A protein and the small-molecule ligand that binds it are described below.
Small molecule (SMILES): CC(=O)N[C@@H]1O[C@H](CO)[C@@H](O)[C@H](O)[C@H]1O

Binding-site contacts:
Ligand atom C6 contacts residue ASN462 of chain 1.A at 3.3 Å.
Ligand atom O7 contacts residue ASN262 of chain 1.A at 3.6 Å.
Ligand atom O2 contacts residue GLU650 of chain 1.A at 3.8 Å.
Ligand atom O4 contacts residue SER652 of chain 1.A at 3.9 Å.
Ligand atom O4 contacts residue THR654 of chain 1.A at 3.6 Å.
Ligand atom O5 contacts residue HIS355 of chain 1.A at 3.5 Å (h-bond).
Ligand atom N1 contacts residue HIS355 of chain 1.A at 3.4 Å (h-bond).
Ligand atom C5 contacts residue GLY113 of chain 1.A at 4.1 Å.
Ligand atom C6 contacts residue LEU117 of chain 1.A at 3.9 Å (hydrophobic).
Ligand atom O3 contacts residue GLY653 of chain 1.A at 3.5 Å (h-bond).
Ligand atom O2 contacts residue ASN262 of chain 1.A at 2.9 Å (h-bond).
Ligand atom O6 contacts residue ASN462 of chain 1.A at 2.8 Å (h-bond).
Ligand atom C7 contacts residue ASN262 of chain 1.A at 3.4 Å.
Ligand atom C5 contacts residue HIS355 of chain 1.A at 4.0 Å.
Ligand atom O6 contacts residue LEU117 of chain 1.A at 3.7 Å.
Ligand atom O4 contacts residue ASN462 of chain 1.A at 3.6 Å (h-bond).
Ligand atom O7 contacts residue LEU114 of chain 1.A at 4.0 Å.
Ligand atom O3 contacts residue ALA651 of chain 1.A at 3.0 Å (h-bond).
Ligand atom C3 contacts residue GLY653 of chain 1.A at 4.1 Å.
Ligand atom C2 contacts residue ASN262 of chain 1.A at 4.1 Å.
Ligand atom C8 contacts residue THR356 of chain 1.A at 3.6 Å.
Ligand atom O2 contacts residue TYR551 of chain 1.A at 3.1 Å (h-bond).
Ligand atom O3 contacts residue GLU650 of chain 1.A at 2.6 Å (salt-bridge).
Ligand atom O4 contacts residue GLY653 of chain 1.A at 2.7 Å (h-bond).
Ligand atom C5 contacts residue LEU114 of chain 1.A at 3.6 Å (hydrophobic).
Ligand atom O6 contacts residue VAL433 of chain 1.A at 3.3 Å.
Ligand atom O6 contacts residue HIS355 of chain 1.A at 2.7 Å (h-bond).
Ligand atom N1 contacts residue ASN262 of chain 1.A at 3.7 Å.
Ligand atom C3 contacts residue GLU650 of chain 1.A at 3.3 Å.
Ligand atom C6 contacts residue GLY113 of chain 1.A at 4.0 Å.
Ligand atom C2 contacts residue HIS355 of chain 1.A at 3.8 Å.
Ligand atom C4 contacts residue ASN462 of chain 1.A at 4.1 Å.
Ligand atom O5 contacts residue LEU114 of chain 1.A at 3.8 Å.
Ligand atom C1 contacts residue HIS355 of chain 1.A at 4.0 Å.
Ligand atom O3 contacts residue SER652 of chain 1.A at 3.4 Å (h-bond).
Ligand atom C6 contacts residue HIS355 of chain 1.A at 3.3 Å.
Ligand atom C6 contacts residue THR654 of chain 1.A at 4.1 Å.
Ligand atom C6 contacts residue LEU114 of chain 1.A at 3.7 Å (hydrophobic).
Ligand atom C4 contacts residue GLY653 of chain 1.A at 3.7 Å.
Ligand atom C8 contacts residue ASN262 of chain 1.A at 3.7 Å.

Sequence of chain 1.A:
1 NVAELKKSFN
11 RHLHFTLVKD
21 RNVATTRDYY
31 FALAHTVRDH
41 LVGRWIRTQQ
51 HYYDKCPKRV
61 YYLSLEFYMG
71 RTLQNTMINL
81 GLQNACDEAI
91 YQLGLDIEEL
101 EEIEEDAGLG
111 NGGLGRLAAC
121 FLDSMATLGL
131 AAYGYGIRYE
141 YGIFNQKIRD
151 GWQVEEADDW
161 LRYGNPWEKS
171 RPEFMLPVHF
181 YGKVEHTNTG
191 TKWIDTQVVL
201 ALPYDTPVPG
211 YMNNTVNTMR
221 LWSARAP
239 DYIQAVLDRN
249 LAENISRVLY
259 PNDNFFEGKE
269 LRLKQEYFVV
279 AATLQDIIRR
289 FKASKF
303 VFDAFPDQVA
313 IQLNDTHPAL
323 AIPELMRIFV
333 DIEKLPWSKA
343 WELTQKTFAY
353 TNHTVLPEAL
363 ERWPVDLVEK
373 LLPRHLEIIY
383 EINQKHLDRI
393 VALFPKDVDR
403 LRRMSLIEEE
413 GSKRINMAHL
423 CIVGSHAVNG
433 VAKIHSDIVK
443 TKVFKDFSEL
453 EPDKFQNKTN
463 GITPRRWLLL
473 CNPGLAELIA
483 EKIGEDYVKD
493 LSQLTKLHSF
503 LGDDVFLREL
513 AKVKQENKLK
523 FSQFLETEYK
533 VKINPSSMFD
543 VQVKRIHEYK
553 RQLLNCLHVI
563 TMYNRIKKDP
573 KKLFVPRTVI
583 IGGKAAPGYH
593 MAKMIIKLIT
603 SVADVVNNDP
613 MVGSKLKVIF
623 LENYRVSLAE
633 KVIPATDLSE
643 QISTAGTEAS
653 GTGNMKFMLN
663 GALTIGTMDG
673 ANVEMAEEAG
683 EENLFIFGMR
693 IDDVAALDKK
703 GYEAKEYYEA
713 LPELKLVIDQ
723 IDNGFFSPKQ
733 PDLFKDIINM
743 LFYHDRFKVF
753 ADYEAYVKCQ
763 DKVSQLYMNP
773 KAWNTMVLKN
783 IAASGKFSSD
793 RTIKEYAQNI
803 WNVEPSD